Sequence of chain 1.A:
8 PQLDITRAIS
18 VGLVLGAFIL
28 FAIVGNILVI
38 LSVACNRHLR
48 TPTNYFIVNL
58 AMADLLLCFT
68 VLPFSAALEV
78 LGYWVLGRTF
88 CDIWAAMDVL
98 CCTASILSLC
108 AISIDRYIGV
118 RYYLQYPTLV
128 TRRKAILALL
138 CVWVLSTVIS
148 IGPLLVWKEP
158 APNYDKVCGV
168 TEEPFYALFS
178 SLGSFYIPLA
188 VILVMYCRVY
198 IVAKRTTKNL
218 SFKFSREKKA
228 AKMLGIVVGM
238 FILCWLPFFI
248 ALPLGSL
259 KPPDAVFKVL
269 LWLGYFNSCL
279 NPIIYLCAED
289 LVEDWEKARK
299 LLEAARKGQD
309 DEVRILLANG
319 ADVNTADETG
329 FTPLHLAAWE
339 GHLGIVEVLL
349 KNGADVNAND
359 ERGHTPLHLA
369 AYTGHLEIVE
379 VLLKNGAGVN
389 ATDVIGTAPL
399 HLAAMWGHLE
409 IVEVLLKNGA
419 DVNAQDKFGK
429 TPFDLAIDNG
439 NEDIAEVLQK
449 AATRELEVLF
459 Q

Binding-site contacts:
Ligand atom C22 contacts residue ASP262 of chain 1.A at 3.3 Å.
Ligand atom C19 contacts residue CYS88 of chain 1.A at 3.8 Å (hydrophobic).
Ligand atom C19 contacts residue TRP91 of chain 1.A at 3.6 Å (hydrophobic).
Ligand atom O1 contacts residue LEU269 of chain 1.A at 3.7 Å.
Ligand atom O1 contacts residue TRP91 of chain 1.A at 3.7 Å.
Ligand atom C9 contacts residue PHE246 of chain 1.A at 3.7 Å (hydrophobic).
Ligand atom C7 contacts residue VAL96 of chain 1.A at 3.4 Å (hydrophobic).
Ligand atom C17 contacts residue TRP91 of chain 1.A at 3.9 Å (hydrophobic).
Ligand atom C8 contacts residue VAL96 of chain 1.A at 3.2 Å (hydrophobic).
Ligand atom C16 contacts residue VAL167 of chain 1.A at 3.9 Å (hydrophobic).
Ligand atom C18 contacts residue CYS88 of chain 1.A at 3.7 Å (hydrophobic).
Ligand atom N4 contacts residue TYR173 of chain 1.A at 3.0 Å (h-bond).
Ligand atom C10 contacts residue VAL96 of chain 1.A at 3.6 Å (hydrophobic).
Ligand atom C16 contacts residue CYS165 of chain 1.A at 3.7 Å (hydrophobic).
Ligand atom C9 contacts residue SER177 of chain 1.A at 3.5 Å.
Ligand atom O4 contacts residue VAL167 of chain 1.A at 3.2 Å (h-bond).
Ligand atom C23 contacts residue VAL167 of chain 1.A at 3.4 Å (hydrophobic).
Ligand atom N5 contacts residue LEU269 of chain 1.A at 3.9 Å.
Ligand atom C11 contacts residue TRP242 of chain 1.A at 3.4 Å (hydrophobic).
Ligand atom C10 contacts residue PHE245 of chain 1.A at 3.6 Å (hydrophobic).
Ligand atom C3 contacts residue TRP91 of chain 1.A at 3.8 Å (hydrophobic).
Ligand atom C2 contacts residue TRP91 of chain 1.A at 3.2 Å (hydrophobic).
Ligand atom C12 contacts residue ASP95 of chain 1.A at 3.5 Å.
Ligand atom O2 contacts residue PHE246 of chain 1.A at 3.5 Å.
Ligand atom C16 contacts residue GLY166 of chain 1.A at 3.6 Å.
Ligand atom C13 contacts residue ASP95 of chain 1.A at 3.6 Å.
Ligand atom O3 contacts residue PHE245 of chain 1.A at 3.7 Å.
Ligand atom C17 contacts residue CYS165 of chain 1.A at 3.8 Å (hydrophobic).
Ligand atom C1 contacts residue LEU269 of chain 1.A at 3.5 Å (hydrophobic).
Ligand atom C7 contacts residue TYR173 of chain 1.A at 3.5 Å (hydrophobic).
Ligand atom C11 contacts residue CYS99 of chain 1.A at 3.7 Å (hydrophobic).
Ligand atom O2 contacts residue VAL96 of chain 1.A at 3.4 Å.
Ligand atom C3 contacts residue ASP95 of chain 1.A at 3.3 Å.
Ligand atom O3 contacts residue PHE246 of chain 1.A at 3.2 Å.
Ligand atom C11 contacts residue PHE246 of chain 1.A at 3.8 Å (hydrophobic).
Ligand atom C9 contacts residue LEU249 of chain 1.A at 3.8 Å (hydrophobic).
Ligand atom C18 contacts residue TRP91 of chain 1.A at 3.5 Å (hydrophobic).
Ligand atom N1 contacts residue LEU269 of chain 1.A at 3.6 Å.
Ligand atom C11 contacts residue ASP95 of chain 1.A at 3.7 Å.
Ligand atom N5 contacts residue ASP95 of chain 1.A at 3.0 Å (salt-bridge).

A protein and the small-molecule ligand that binds it are described below.
Small molecule (SMILES): COc1cc2nc(N3CCN(C(=O)c4ccco4)[C@H]4CCCC[C@H]43)nc(N)c2cc1OC